Sequence of chain 1.E:
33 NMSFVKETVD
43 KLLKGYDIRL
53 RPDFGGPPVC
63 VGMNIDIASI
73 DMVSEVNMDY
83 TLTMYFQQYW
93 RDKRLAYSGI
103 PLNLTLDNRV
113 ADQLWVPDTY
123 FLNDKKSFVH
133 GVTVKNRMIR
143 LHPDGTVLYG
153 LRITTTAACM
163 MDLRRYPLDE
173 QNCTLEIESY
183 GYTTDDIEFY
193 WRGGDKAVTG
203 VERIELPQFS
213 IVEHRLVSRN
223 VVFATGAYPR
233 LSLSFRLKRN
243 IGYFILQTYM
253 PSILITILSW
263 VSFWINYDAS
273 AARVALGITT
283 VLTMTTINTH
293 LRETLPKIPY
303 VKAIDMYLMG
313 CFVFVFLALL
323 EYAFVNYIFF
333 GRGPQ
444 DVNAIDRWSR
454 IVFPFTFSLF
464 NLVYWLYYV

Binding-site contacts:
Ligand atom C8 contacts residue GLU215 of chain 1.E at 4.0 Å.
Ligand atom C2 contacts residue ARG217 of chain 1.E at 4.1 Å.
Ligand atom C7 contacts residue ARG221 of chain 1.E at 3.5 Å.
Ligand atom C3 contacts residue ASN174 of chain 1.E at 3.8 Å.
Ligand atom N2 contacts residue ASN174 of chain 1.E at 3.0 Å (h-bond).
Ligand atom C1 contacts residue ARG221 of chain 1.E at 4.0 Å.
Ligand atom C8 contacts residue ASN174 of chain 1.E at 4.2 Å.
Ligand atom C8 contacts residue ARG221 of chain 1.E at 3.5 Å.
Ligand atom C2 contacts residue VAL219 of chain 1.E at 4.0 Å (hydrophobic).
Ligand atom C7 contacts residue SER236 of chain 1.E at 3.8 Å.
Ligand atom O6 contacts residue VAL219 of chain 1.E at 4.1 Å.
Ligand atom C1 contacts residue SER220 of chain 1.E at 3.6 Å.
Ligand atom O3 contacts residue VAL219 of chain 1.E at 3.8 Å.
Ligand atom C8 contacts residue ARG217 of chain 1.E at 4.1 Å.
Ligand atom C8 contacts residue PHE237 of chain 1.E at 4.2 Å (hydrophobic).
Ligand atom O7 contacts residue ARG217 of chain 1.E at 4.1 Å.
Ligand atom O5 contacts residue ASN174 of chain 1.E at 2.3 Å (h-bond).
Ligand atom O7 contacts residue ARG221 of chain 1.E at 2.9 Å (salt-bridge).
Ligand atom O7 contacts residue PHE237 of chain 1.E at 4.2 Å.
Ligand atom C1 contacts residue ASN174 of chain 1.E at 1.4 Å.
Ligand atom C2 contacts residue ASN174 of chain 1.E at 2.6 Å.
Ligand atom C3 contacts residue SER236 of chain 1.E at 4.2 Å.
Ligand atom C4 contacts residue ASN174 of chain 1.E at 4.2 Å.
Ligand atom N2 contacts residue ARG238 of chain 1.E at 4.0 Å.
Ligand atom N2 contacts residue ARG217 of chain 1.E at 3.8 Å.
Ligand atom C5 contacts residue ASN174 of chain 1.E at 3.6 Å.
Ligand atom C7 contacts residue ASN174 of chain 1.E at 3.4 Å.
Ligand atom C6 contacts residue ARG217 of chain 1.E at 4.2 Å.
Ligand atom C7 contacts residue ARG217 of chain 1.E at 4.0 Å.
Ligand atom C3 contacts residue ARG217 of chain 1.E at 3.7 Å.
Ligand atom C6 contacts residue SER220 of chain 1.E at 3.4 Å.
Ligand atom C8 contacts residue ARG238 of chain 1.E at 3.6 Å.
Ligand atom O7 contacts residue ASN174 of chain 1.E at 3.2 Å (h-bond).
Ligand atom O7 contacts residue SER236 of chain 1.E at 2.6 Å (h-bond).
Ligand atom O5 contacts residue VAL219 of chain 1.E at 3.9 Å.
Ligand atom O4 contacts residue VAL219 of chain 1.E at 4.1 Å.
Ligand atom O3 contacts residue ARG217 of chain 1.E at 2.5 Å (salt-bridge).
Ligand atom O7 contacts residue VAL219 of chain 1.E at 3.4 Å.
Ligand atom O6 contacts residue SER220 of chain 1.E at 4.1 Å.
Ligand atom O5 contacts residue SER220 of chain 1.E at 3.5 Å (h-bond).

The protein below binds the small molecule below.
Small molecule (SMILES): CC(=O)N[C@H]1[C@H](O[C@H]2[C@H](O)[C@@H](NC(C)=O)CO[C@@H]2CO)O[C@H](CO)[C@@H](O[C@@H]2O[C@H](CO[C@H]3O[C@H](CO)[C@@H](O)[C@H](O[C@H]4O[C@H](CO)[C@@H](O)[C@H](O)[C@@H]4O)[C@@H]3O)[C@@H](O)[C@H](O[C@H]3O[C@H](CO)[C@@H](O)[C@H](O)[C@@H]3O)[C@@H]2O)[C@@H]1O